Sequence of chain 1.A:
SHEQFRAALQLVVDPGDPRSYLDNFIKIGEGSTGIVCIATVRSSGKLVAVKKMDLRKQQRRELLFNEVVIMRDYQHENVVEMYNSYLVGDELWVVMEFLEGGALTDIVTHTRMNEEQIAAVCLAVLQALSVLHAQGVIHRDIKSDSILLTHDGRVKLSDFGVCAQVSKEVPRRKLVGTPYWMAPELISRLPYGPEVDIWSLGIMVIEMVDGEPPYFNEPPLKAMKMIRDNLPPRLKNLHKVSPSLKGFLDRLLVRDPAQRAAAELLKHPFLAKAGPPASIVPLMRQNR

Binding-site contacts:
Ligand atom N contacts residue GLY232 of chain 1.A at 2.5 Å (h-bond).
Ligand atom CG2 contacts residue ASP195 of chain 1.A at 3.3 Å.
Ligand atom O contacts residue LEU230 of chain 1.A at 3.1 Å (h-bond).
Ligand atom CZ contacts residue THR159 of chain 1.A at 3.5 Å.
Ligand atom OG1 contacts residue ASP195 of chain 1.A at 2.8 Å (salt-bridge).
Ligand atom NE contacts residue ASP199 of chain 1.A at 2.9 Å (salt-bridge).
Ligand atom O contacts residue ARG114 of chain 1.A at 3.3 Å.
Ligand atom CG contacts residue GLN113 of chain 1.A at 3.6 Å.
Ligand atom CH2 contacts residue MET279 of chain 1.A at 3.5 Å (hydrophobic).
Ligand atom NH2 contacts residue ASP199 of chain 1.A at 3.0 Å (salt-bridge).
Ligand atom OH contacts residue SER86 of chain 1.A at 2.8 Å (h-bond).
Ligand atom NH1 contacts residue SER86 of chain 1.A at 3.4 Å.
Ligand atom CA contacts residue GLY232 of chain 1.A at 3.4 Å.
Ligand atom NE contacts residue THR159 of chain 1.A at 3.6 Å.
Ligand atom O contacts residue THR233 of chain 1.A at 3.3 Å.
Ligand atom N contacts residue GLN113 of chain 1.A at 3.2 Å (h-bond).
Ligand atom CZ contacts residue SER86 of chain 1.A at 3.6 Å.
Ligand atom CD2 contacts residue GLN113 of chain 1.A at 3.3 Å.
Ligand atom CE2 contacts residue SER86 of chain 1.A at 3.5 Å.
Ligand atom CH2 contacts residue LEU276 of chain 1.A at 3.5 Å (hydrophobic).
Ligand atom C contacts residue LEU230 of chain 1.A at 3.0 Å (hydrophobic).
Ligand atom OG1 contacts residue SER86 of chain 1.A at 3.6 Å (h-bond).
Ligand atom CB contacts residue SER86 of chain 1.A at 3.3 Å.
Ligand atom CB contacts residue GLY232 of chain 1.A at 3.3 Å.
Ligand atom OH contacts residue THR87 of chain 1.A at 3.0 Å.
Ligand atom C contacts residue GLY232 of chain 1.A at 3.3 Å.
Ligand atom O contacts residue LYS197 of chain 1.A at 3.0 Å (salt-bridge).
Ligand atom NH2 contacts residue SER198 of chain 1.A at 3.1 Å (h-bond).
Ligand atom CG2 contacts residue GLY232 of chain 1.A at 3.5 Å.
Ligand atom CA contacts residue GLY232 of chain 1.A at 3.3 Å.
Ligand atom CB contacts residue GLN113 of chain 1.A at 3.2 Å.
Ligand atom O contacts residue VAL231 of chain 1.A at 3.5 Å.
Ligand atom O contacts residue GLY232 of chain 1.A at 3.1 Å (h-bond).
Ligand atom CD contacts residue ASP199 of chain 1.A at 3.6 Å.
Ligand atom CA contacts residue THR233 of chain 1.A at 3.6 Å.
Ligand atom O contacts residue VAL231 of chain 1.A at 3.5 Å.
Ligand atom O contacts residue TYR235 of chain 1.A at 3.3 Å.
Ligand atom NH2 contacts residue GLU262 of chain 1.A at 2.8 Å (salt-bridge).
Ligand atom NH2 contacts residue TRP236 of chain 1.A at 3.4 Å.
Ligand atom OG1 contacts residue LYS197 of chain 1.A at 3.5 Å (salt-bridge).

This small molecule binds to this protein.
Small molecule (SMILES): C[C@@H](O)[C@H](NC(=O)[C@H](CCCN=C(N)N)NC(=O)[C@H](CCCN=C(N)N)NC(=O)[C@@H](N)CCCN=C(N)N)C(=O)N[C@@H](CC1=CN=C2C=CC=CC12)C(=O)N[C@H](C=O)Cc1ccc(O)cc1